Sequence of chain 1.B:
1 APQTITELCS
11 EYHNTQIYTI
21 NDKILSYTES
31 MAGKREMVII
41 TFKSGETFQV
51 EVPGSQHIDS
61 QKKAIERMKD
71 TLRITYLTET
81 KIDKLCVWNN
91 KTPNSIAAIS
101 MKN

The small molecule below binds the protein below.
Small molecule (SMILES): CC(=O)N[C@H]1[C@H]([C@H](O)[C@H](O)CO)O[C@](C(=O)O)(n2cc(C[C@@H](NC(=O)Cc3ccccc3)C(=O)NCC[C@@H]3O[C@H](CO)[C@H](O)[C@H](O)[C@H]3O)nn2)C[C@@H]1O

Sequence of chain 1.A:
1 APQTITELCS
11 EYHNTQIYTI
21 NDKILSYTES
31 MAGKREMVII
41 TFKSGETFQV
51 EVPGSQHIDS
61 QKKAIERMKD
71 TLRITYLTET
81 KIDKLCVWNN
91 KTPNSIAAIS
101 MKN

Binding-site contacts:
Ligand atom C3 contacts residue TRP88 of chain 1.A at 3.7 Å (hydrophobic).
Ligand atom CAT contacts residue TYR12 of chain 1.A at 3.7 Å (hydrophobic).
Ligand atom C3 contacts residue ASN90 of chain 1.A at 3.8 Å.
Ligand atom O6 contacts residue TRP88 of chain 1.A at 3.8 Å.
Ligand atom CBX contacts residue PEG1 of chain 1.H at 3.7 Å.
Ligand atom O4 contacts residue LYS91 of chain 1.A at 3.0 Å (salt-bridge).
Ligand atom O2 contacts residue ASN90 of chain 1.A at 3.0 Å (h-bond).
Ligand atom O4 contacts residue GLN56 of chain 1.A at 3.4 Å (h-bond).
Ligand atom C5 contacts residue TRP88 of chain 1.A at 3.5 Å (hydrophobic).
Ligand atom OBC contacts residue TYR12 of chain 1.A at 3.6 Å.
Ligand atom O6 contacts residue HIS57 of chain 1.A at 3.6 Å.
Ligand atom C6 contacts residue TRP88 of chain 1.A at 3.5 Å (hydrophobic).
Ligand atom O3 contacts residue LYS91 of chain 1.A at 2.8 Å (salt-bridge).
Ligand atom C4 contacts residue TRP88 of chain 1.A at 3.5 Å (hydrophobic).
Ligand atom C3 contacts residue LYS91 of chain 1.A at 3.7 Å.
Ligand atom O4 contacts residue GLU51 of chain 1.A at 2.7 Å (salt-bridge).
Ligand atom NAN contacts residue TYR12 of chain 1.A at 3.7 Å.
Ligand atom ND2 contacts residue PEG1 of chain 1.H at 3.7 Å.
Ligand atom CBA contacts residue HIS13 of chain 1.A at 3.7 Å.
Ligand atom CAW contacts residue GLY33 of chain 1.B at 3.7 Å.
Ligand atom CG contacts residue PEG1 of chain 1.H at 3.5 Å.
Ligand atom OAZ contacts residue LYS34 of chain 1.B at 3.6 Å.
Ligand atom C6 contacts residue HIS57 of chain 1.A at 3.7 Å.
Ligand atom OAY contacts residue TYR12 of chain 1.A at 3.6 Å.
Ligand atom CBS contacts residue PEG1 of chain 1.H at 3.8 Å.
Ligand atom OBB contacts residue TYR12 of chain 1.A at 3.5 Å.
Ligand atom CB contacts residue PEG1 of chain 1.H at 3.2 Å.
Ligand atom OAX contacts residue ILE58 of chain 1.A at 3.7 Å.
Ligand atom O5 contacts residue GLN56 of chain 1.A at 3.6 Å.
Ligand atom OBV contacts residue PEG1 of chain 1.H at 2.6 Å (h-bond).
Ligand atom CAU contacts residue GLY33 of chain 1.B at 3.7 Å.
Ligand atom CAK contacts residue TYR12 of chain 1.A at 3.4 Å (hydrophobic).
Ligand atom C4 contacts residue GLU51 of chain 1.A at 3.4 Å.
Ligand atom O3 contacts residue ASN90 of chain 1.A at 2.9 Å (h-bond).
Ligand atom OBB contacts residue HIS13 of chain 1.A at 2.6 Å (h-bond).
Ligand atom NAN contacts residue GLU11 of chain 1.A at 3.0 Å (salt-bridge).
Ligand atom CAO contacts residue GLU11 of chain 1.A at 3.8 Å.
Ligand atom OBD contacts residue GLU11 of chain 1.A at 3.0 Å (salt-bridge).
Ligand atom CAP contacts residue GLU11 of chain 1.A at 3.2 Å.
Ligand atom O6 contacts residue GLN61 of chain 1.A at 3.0 Å (h-bond).